A small-molecule ligand and the protein it binds are described below.
Small molecule (SMILES): Nc1ncnc2c1ncn2[C@@H]1O[C@H](COP(=O)(O)OP(=O)(O)OP(O)(O)=S)[C@@H](O)[C@H]1O

Sequence of chain 1.H:
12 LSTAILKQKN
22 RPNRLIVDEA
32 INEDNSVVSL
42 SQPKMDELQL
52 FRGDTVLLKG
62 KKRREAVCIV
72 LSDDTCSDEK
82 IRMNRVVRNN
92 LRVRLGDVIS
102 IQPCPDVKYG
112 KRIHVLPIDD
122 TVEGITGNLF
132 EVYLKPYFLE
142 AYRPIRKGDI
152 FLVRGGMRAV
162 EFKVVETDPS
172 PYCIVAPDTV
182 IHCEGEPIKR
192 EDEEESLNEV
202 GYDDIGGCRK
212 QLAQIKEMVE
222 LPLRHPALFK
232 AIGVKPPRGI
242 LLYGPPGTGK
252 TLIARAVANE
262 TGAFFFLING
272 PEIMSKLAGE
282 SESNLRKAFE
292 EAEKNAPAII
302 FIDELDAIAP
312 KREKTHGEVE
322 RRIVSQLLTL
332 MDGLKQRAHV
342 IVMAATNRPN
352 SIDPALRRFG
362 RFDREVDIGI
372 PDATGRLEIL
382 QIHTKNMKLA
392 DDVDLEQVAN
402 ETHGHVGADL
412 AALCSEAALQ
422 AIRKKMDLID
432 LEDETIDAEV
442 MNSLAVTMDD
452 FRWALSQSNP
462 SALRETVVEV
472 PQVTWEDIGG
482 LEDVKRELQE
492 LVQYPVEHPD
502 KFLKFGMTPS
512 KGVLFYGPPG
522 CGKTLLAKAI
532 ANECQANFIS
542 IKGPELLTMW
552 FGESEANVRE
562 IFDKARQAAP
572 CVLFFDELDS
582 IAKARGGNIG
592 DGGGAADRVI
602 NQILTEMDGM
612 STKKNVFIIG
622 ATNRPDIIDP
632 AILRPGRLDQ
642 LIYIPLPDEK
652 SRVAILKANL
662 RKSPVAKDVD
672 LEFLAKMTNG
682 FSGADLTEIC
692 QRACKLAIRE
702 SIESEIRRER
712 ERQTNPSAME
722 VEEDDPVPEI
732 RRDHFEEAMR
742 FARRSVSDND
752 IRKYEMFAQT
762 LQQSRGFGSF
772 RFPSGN

Binding-site contacts:
Ligand atom O2B contacts residue LYS524 of chain 1.H at 3.0 Å (salt-bridge).
Ligand atom O2A contacts residue THR525 of chain 1.H at 3.4 Å (h-bond).
Ligand atom C8 contacts residue GLY684 of chain 1.H at 3.8 Å.
Ligand atom N1 contacts residue ILE479 of chain 1.H at 3.5 Å.
Ligand atom N3 contacts residue LEU526 of chain 1.H at 3.4 Å.
Ligand atom N7 contacts residue CYS522 of chain 1.H at 3.2 Å (h-bond).
Ligand atom C2 contacts residue ILE656 of chain 1.H at 3.6 Å (hydrophobic).
Ligand atom C2 contacts residue ASP478 of chain 1.H at 3.1 Å.
Ligand atom O4' contacts residue GLY684 of chain 1.H at 3.5 Å.
Ligand atom C2 contacts residue LEU526 of chain 1.H at 3.7 Å (hydrophobic).
Ligand atom N7 contacts residue GLY523 of chain 1.H at 3.4 Å (h-bond).
Ligand atom O3A contacts residue GLY521 of chain 1.H at 3.6 Å.
Ligand atom O1A contacts residue THR525 of chain 1.H at 3.3 Å (h-bond).
Ligand atom PG contacts residue GLY521 of chain 1.H at 3.8 Å.
Ligand atom O3A contacts residue GLY523 of chain 1.H at 3.5 Å (h-bond).
Ligand atom O2A contacts residue LYS524 of chain 1.H at 3.6 Å.
Ligand atom O3A contacts residue CYS522 of chain 1.H at 3.8 Å.
Ligand atom PB contacts residue CYS522 of chain 1.H at 3.7 Å.
Ligand atom C2' contacts residue LEU526 of chain 1.H at 3.8 Å (hydrophobic).
Ligand atom O2A contacts residue LEU526 of chain 1.H at 3.5 Å (h-bond).
Ligand atom S1G contacts residue ASN624 of chain 1.H at 3.8 Å.
Ligand atom O2B contacts residue GLY521 of chain 1.H at 3.4 Å.
Ligand atom O4' contacts residue ALA685 of chain 1.H at 3.7 Å.
Ligand atom O1B contacts residue LYS524 of chain 1.H at 2.9 Å (salt-bridge).
Ligand atom O2G contacts residue GLY521 of chain 1.H at 3.3 Å.
Ligand atom O3B contacts residue GLY521 of chain 1.H at 3.2 Å (h-bond).
Ligand atom C6 contacts residue ILE656 of chain 1.H at 3.6 Å (hydrophobic).
Ligand atom N1 contacts residue ASP478 of chain 1.H at 3.3 Å (salt-bridge).
Ligand atom C8 contacts residue GLY523 of chain 1.H at 3.8 Å.
Ligand atom O2A contacts residue GLY523 of chain 1.H at 3.4 Å.
Ligand atom O2B contacts residue CYS522 of chain 1.H at 2.5 Å (h-bond).
Ligand atom PB contacts residue LYS524 of chain 1.H at 3.4 Å.
Ligand atom PB contacts residue GLY523 of chain 1.H at 3.5 Å.
Ligand atom O2B contacts residue GLY523 of chain 1.H at 2.4 Å (h-bond).
Ligand atom N6 contacts residue ILE479 of chain 1.H at 3.5 Å.
Ligand atom O1B contacts residue THR525 of chain 1.H at 3.0 Å (h-bond).
Ligand atom O3B contacts residue LYS524 of chain 1.H at 3.2 Å (salt-bridge).
Ligand atom C4 contacts residue LEU526 of chain 1.H at 3.5 Å (hydrophobic).
Ligand atom N1 contacts residue ILE656 of chain 1.H at 3.4 Å.
Ligand atom N1 contacts residue GLY480 of chain 1.H at 3.7 Å.